Binding-site contacts:
Ligand atom C16 contacts residue GLY270 of chain 1.A at 3.3 Å.
Ligand atom C22 contacts residue ARG564 of chain 1.A at 3.4 Å.
Ligand atom C2 contacts residue TRP312 of chain 1.A at 3.4 Å (hydrophobic).
Ligand atom C21 contacts residue ARG564 of chain 1.A at 3.1 Å.
Ligand atom C12 contacts residue GLN137 of chain 1.A at 3.4 Å.
Ligand atom N3 contacts residue ZN1 of chain 1.B at 2.9 Å.
Ligand atom C16 contacts residue GLU297 of chain 1.A at 3.3 Å.
Ligand atom N2 contacts residue GLU319 of chain 1.A at 3.4 Å (salt-bridge).
Ligand atom C15 contacts residue GLY270 of chain 1.A at 3.5 Å.
Ligand atom O2 contacts residue HIS296 of chain 1.A at 3.2 Å (h-bond).
Ligand atom C10 contacts residue TYR379 of chain 1.A at 3.4 Å (hydrophobic).
Ligand atom O4 contacts residue TYR268 of chain 1.A at 3.3 Å.
Ligand atom C3 contacts residue ALA138 of chain 1.A at 3.5 Å (hydrophobic).
Ligand atom C13 contacts residue TYR268 of chain 1.A at 3.4 Å (hydrophobic).
Ligand atom C1 contacts residue PHE315 of chain 1.A at 3.6 Å (hydrophobic).
Ligand atom O5 contacts residue LYS566 of chain 1.A at 3.1 Å.
Ligand atom C22 contacts residue GLY269 of chain 1.A at 2.9 Å.
Ligand atom C11 contacts residue GLN137 of chain 1.A at 3.5 Å.
Ligand atom O4 contacts residue GLY269 of chain 1.A at 2.5 Å (h-bond).
Ligand atom N2 contacts residue GLU272 of chain 1.A at 2.8 Å (salt-bridge).
Ligand atom O2 contacts residue TYR384 of chain 1.A at 2.7 Å (h-bond).
Ligand atom C16 contacts residue ZN1 of chain 1.B at 3.5 Å.
Ligand atom C5 contacts residue PRO375 of chain 1.A at 3.1 Å (hydrophobic).
Ligand atom C17 contacts residue GLU297 of chain 1.A at 3.4 Å.
Ligand atom C12 contacts residue TYR268 of chain 1.A at 3.6 Å (hydrophobic).
Ligand atom C16 contacts residue GLU272 of chain 1.A at 3.0 Å.
Ligand atom O5 contacts residue ARG564 of chain 1.A at 2.7 Å (salt-bridge).
Ligand atom O3 contacts residue GLU297 of chain 1.A at 2.5 Å (salt-bridge).
Ligand atom O5 contacts residue GLY269 of chain 1.A at 3.4 Å (h-bond).
Ligand atom O3 contacts residue GLY270 of chain 1.A at 3.2 Å (h-bond).
Ligand atom O2 contacts residue ZN1 of chain 1.B at 2.0 Å.
Ligand atom C21 contacts residue GLY269 of chain 1.A at 3.6 Å.
Ligand atom C13 contacts residue GLN137 of chain 1.A at 3.5 Å.
Ligand atom C13 contacts residue GLN135 of chain 1.A at 3.6 Å.
Ligand atom N2 contacts residue GLN137 of chain 1.A at 2.8 Å (h-bond).
Ligand atom C15 contacts residue GLU272 of chain 1.A at 3.0 Å.
Ligand atom C9 contacts residue TYR379 of chain 1.A at 3.3 Å (hydrophobic).
Ligand atom O1 contacts residue ALA138 of chain 1.A at 3.4 Å (h-bond).
Ligand atom N3 contacts residue HIS296 of chain 1.A at 3.6 Å (h-bond).
Ligand atom O2 contacts residue GLU319 of chain 1.A at 3.2 Å (salt-bridge).

The small molecule below binds the protein below.
Small molecule (SMILES): N[C@@H](Cc1ccc(OCc2ccccc2)cc1)CN(O)C(=O)CCCCC(=O)O

Sequence of chain 1.A:
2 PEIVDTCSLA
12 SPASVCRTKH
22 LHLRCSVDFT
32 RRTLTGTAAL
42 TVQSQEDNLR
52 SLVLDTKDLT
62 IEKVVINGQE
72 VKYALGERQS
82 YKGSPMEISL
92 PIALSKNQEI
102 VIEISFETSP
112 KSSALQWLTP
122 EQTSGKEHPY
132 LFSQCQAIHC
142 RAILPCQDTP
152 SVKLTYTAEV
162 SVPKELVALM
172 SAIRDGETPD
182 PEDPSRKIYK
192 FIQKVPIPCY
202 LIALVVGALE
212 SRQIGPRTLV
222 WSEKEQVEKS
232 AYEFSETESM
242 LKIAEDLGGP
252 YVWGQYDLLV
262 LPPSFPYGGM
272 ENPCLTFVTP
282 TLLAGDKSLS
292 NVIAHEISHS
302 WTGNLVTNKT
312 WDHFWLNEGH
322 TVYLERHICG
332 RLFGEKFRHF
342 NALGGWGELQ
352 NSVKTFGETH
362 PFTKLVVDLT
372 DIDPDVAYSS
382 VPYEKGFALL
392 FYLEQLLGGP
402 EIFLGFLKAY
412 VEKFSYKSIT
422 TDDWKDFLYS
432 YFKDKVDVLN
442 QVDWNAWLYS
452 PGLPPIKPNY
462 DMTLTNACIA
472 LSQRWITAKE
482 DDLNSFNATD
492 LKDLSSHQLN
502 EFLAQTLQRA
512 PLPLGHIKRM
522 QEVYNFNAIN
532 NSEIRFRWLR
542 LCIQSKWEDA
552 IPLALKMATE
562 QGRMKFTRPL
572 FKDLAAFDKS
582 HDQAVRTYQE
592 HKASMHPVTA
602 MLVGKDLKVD